Sequence of chain 1.U:
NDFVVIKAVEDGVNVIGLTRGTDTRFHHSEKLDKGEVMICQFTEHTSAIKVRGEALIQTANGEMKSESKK

A small-molecule ligand and the protein it binds are described below.
Small molecule (SMILES): N[C@@H](Cc1c[nH]c2ccccc12)C(=O)O

Binding-site contacts:
Ligand atom N contacts residue THR32 of chain 1.T at 2.9 Å (h-bond).
Ligand atom CZ3 contacts residue GLY25 of chain 1.U at 3.8 Å.
Ligand atom C contacts residue THR51 of chain 1.U at 3.3 Å.
Ligand atom CB contacts residue THR32 of chain 1.T at 3.9 Å.
Ligand atom N contacts residue THR27 of chain 1.T at 2.9 Å (h-bond).
Ligand atom CA contacts residue GLY29 of chain 1.T at 3.8 Å.
Ligand atom OXT contacts residue THR54 of chain 1.U at 2.8 Å (h-bond).
Ligand atom NE1 contacts residue GLN49 of chain 1.U at 2.8 Å (h-bond).
Ligand atom CH2 contacts residue ILE24 of chain 1.U at 3.8 Å (hydrophobic).
Ligand atom CZ3 contacts residue VAL23 of chain 1.U at 4.0 Å (hydrophobic).
Ligand atom CH2 contacts residue GLY25 of chain 1.U at 3.6 Å.
Ligand atom N contacts residue GLY29 of chain 1.T at 3.0 Å (h-bond).
Ligand atom CE2 contacts residue THR54 of chain 1.U at 4.1 Å.
Ligand atom OXT contacts residue THR51 of chain 1.U at 2.6 Å (h-bond).
Ligand atom CH2 contacts residue VAL23 of chain 1.U at 4.0 Å (hydrophobic).
Ligand atom CE2 contacts residue GLN49 of chain 1.U at 4.0 Å.
Ligand atom CE3 contacts residue HIS36 of chain 1.U at 4.1 Å.
Ligand atom CZ3 contacts residue HIS36 of chain 1.U at 3.9 Å.
Ligand atom N contacts residue ASP31 of chain 1.T at 2.7 Å (salt-bridge).
Ligand atom O contacts residue SER55 of chain 1.T at 3.0 Å (h-bond).
Ligand atom CZ2 contacts residue ILE57 of chain 1.U at 4.1 Å (hydrophobic).
Ligand atom CE2 contacts residue CYS48 of chain 1.U at 3.9 Å (hydrophobic).
Ligand atom CA contacts residue THR32 of chain 1.T at 3.4 Å.
Ligand atom CA contacts residue SER55 of chain 1.T at 4.1 Å.
Ligand atom C contacts residue THR54 of chain 1.U at 3.9 Å.
Ligand atom CD1 contacts residue SER55 of chain 1.T at 3.9 Å.
Ligand atom O contacts residue GLY29 of chain 1.T at 3.2 Å (h-bond).
Ligand atom CZ2 contacts residue THR54 of chain 1.U at 4.0 Å.
Ligand atom CB contacts residue THR27 of chain 1.T at 4.0 Å.
Ligand atom N contacts residue ARG28 of chain 1.T at 4.0 Å.
Ligand atom O contacts residue ARG28 of chain 1.T at 3.6 Å.
Ligand atom CA contacts residue THR27 of chain 1.T at 4.0 Å.
Ligand atom C contacts residue GLY29 of chain 1.T at 3.7 Å.
Ligand atom CD1 contacts residue GLN49 of chain 1.U at 3.4 Å.
Ligand atom OXT contacts residue HIS53 of chain 1.U at 3.8 Å.
Ligand atom O contacts residue THR51 of chain 1.U at 3.1 Å (h-bond).
Ligand atom C contacts residue SER55 of chain 1.T at 3.8 Å.
Ligand atom NE1 contacts residue CYS48 of chain 1.U at 3.7 Å.
Ligand atom CD1 contacts residue THR51 of chain 1.U at 3.8 Å.
Ligand atom CB contacts residue SER55 of chain 1.T at 3.6 Å.

Sequence of chain 1.T:
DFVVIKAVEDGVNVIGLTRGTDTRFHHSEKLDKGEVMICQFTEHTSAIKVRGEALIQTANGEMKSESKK